A small-molecule ligand and the protein it binds are described below.
Small molecule (SMILES): CC(=O)N[C@H]1[C@H](O[C@H]2[C@H](O)[C@@H](NC(C)=O)CO[C@@H]2CO[C@@H]2O[C@@H](C)[C@@H](O)[C@@H](O)[C@@H]2O)O[C@H](CO)[C@@H](O)[C@@H]1O

Sequence of chain 1.I:
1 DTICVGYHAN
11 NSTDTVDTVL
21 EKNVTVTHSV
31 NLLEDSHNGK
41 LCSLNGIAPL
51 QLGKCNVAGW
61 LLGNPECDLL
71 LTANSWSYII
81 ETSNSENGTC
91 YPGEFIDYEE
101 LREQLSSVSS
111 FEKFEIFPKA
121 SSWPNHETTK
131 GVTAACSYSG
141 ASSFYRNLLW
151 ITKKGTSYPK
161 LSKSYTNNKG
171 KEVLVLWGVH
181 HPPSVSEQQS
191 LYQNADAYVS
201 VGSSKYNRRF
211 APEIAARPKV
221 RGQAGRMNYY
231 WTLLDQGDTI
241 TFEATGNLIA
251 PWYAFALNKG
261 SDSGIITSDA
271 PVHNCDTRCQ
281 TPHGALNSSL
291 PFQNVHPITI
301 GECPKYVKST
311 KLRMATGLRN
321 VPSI

Binding-site contacts:
Ligand atom C6 contacts residue ASN23 of chain 1.I at 4.0 Å.
Ligand atom N2 contacts residue ASN23 of chain 1.I at 3.0 Å (h-bond).
Ligand atom N2 contacts residue LYS22 of chain 1.I at 4.3 Å.
Ligand atom C3 contacts residue ASN23 of chain 1.I at 3.8 Å.
Ligand atom C8 contacts residue LYS22 of chain 1.I at 3.8 Å.
Ligand atom C5 contacts residue ASN23 of chain 1.I at 3.9 Å.
Ligand atom C7 contacts residue LYS22 of chain 1.I at 4.2 Å.
Ligand atom C4 contacts residue ASN23 of chain 1.I at 4.2 Å.
Ligand atom C6 contacts residue THR15 of chain 1.I at 3.8 Å.
Ligand atom C2 contacts residue ASN23 of chain 1.I at 2.5 Å.
Ligand atom C7 contacts residue ASN23 of chain 1.I at 3.2 Å.
Ligand atom C5 contacts residue ASN23 of chain 1.I at 3.6 Å.
Ligand atom O7 contacts residue ASN23 of chain 1.I at 3.0 Å (h-bond).
Ligand atom C1 contacts residue ASN23 of chain 1.I at 1.4 Å.
Ligand atom O5 contacts residue ASN23 of chain 1.I at 2.3 Å (h-bond).